Binding-site contacts:
Ligand atom O37 contacts residue THR145 of chain 1.A at 2.8 Å (h-bond).
Ligand atom N30 contacts residue GLN139 of chain 1.A at 2.8 Å (h-bond).
Ligand atom C19 contacts residue MET149 of chain 1.A at 3.5 Å (hydrophobic).
Ligand atom C28 contacts residue GLN139 of chain 1.A at 3.6 Å.
Ligand atom O33 contacts residue GLN66 of chain 1.B at 3.8 Å.
Ligand atom C26 contacts residue GLN66 of chain 1.B at 3.5 Å.
Ligand atom O36 contacts residue GLN66 of chain 1.B at 3.0 Å (h-bond).
Ligand atom C2 contacts residue GLU141 of chain 1.A at 3.5 Å.
Ligand atom C8 contacts residue THR145 of chain 1.A at 3.5 Å.
Ligand atom C17 contacts residue GLU67 of chain 1.B at 3.4 Å.
Ligand atom C7 contacts residue GLN139 of chain 1.A at 3.6 Å.
Ligand atom C15 contacts residue GLN139 of chain 1.A at 3.7 Å.
Ligand atom C4 contacts residue GLU141 of chain 1.A at 3.8 Å.
Ligand atom C20 contacts residue ALA99 of chain 1.B at 3.6 Å (hydrophobic).
Ligand atom C11 contacts residue GLN66 of chain 1.B at 3.4 Å.
Ligand atom C3 contacts residue ALA140 of chain 1.A at 3.7 Å (hydrophobic).
Ligand atom C16 contacts residue THR145 of chain 1.A at 3.6 Å.
Ligand atom C6 contacts residue GLN66 of chain 1.B at 3.3 Å.
Ligand atom O38 contacts residue GLN66 of chain 1.B at 3.4 Å.
Ligand atom O38 contacts residue TYR70 of chain 1.B at 3.3 Å.
Ligand atom C29 contacts residue LYS144 of chain 1.A at 3.6 Å.
Ligand atom C18 contacts residue MET149 of chain 1.A at 3.6 Å (hydrophobic).
Ligand atom O35 contacts residue HIS142 of chain 1.A at 2.9 Å (h-bond).
Ligand atom C21 contacts residue LYS144 of chain 1.A at 3.8 Å.
Ligand atom O36 contacts residue GLU67 of chain 1.B at 3.3 Å.
Ligand atom O32 contacts residue GLU141 of chain 1.A at 2.9 Å (salt-bridge).
Ligand atom C27 contacts residue GLU67 of chain 1.B at 3.3 Å.
Ligand atom C1 contacts residue ALA140 of chain 1.A at 3.5 Å (hydrophobic).
Ligand atom C21 contacts residue THR145 of chain 1.A at 3.1 Å.
Ligand atom C1 contacts residue ASP138 of chain 1.A at 3.6 Å.
Ligand atom C12 contacts residue THR145 of chain 1.A at 3.1 Å.
Ligand atom C17 contacts residue GLN66 of chain 1.B at 3.5 Å.
Ligand atom O35 contacts residue THR145 of chain 1.A at 2.7 Å (h-bond).
Ligand atom C16 contacts residue GLU141 of chain 1.A at 3.4 Å.
Ligand atom C3 contacts residue GLN139 of chain 1.A at 3.2 Å.
Ligand atom O35 contacts residue ALA140 of chain 1.A at 3.5 Å.
Ligand atom O37 contacts residue HIS142 of chain 1.A at 3.2 Å.
Ligand atom C1 contacts residue GLN139 of chain 1.A at 3.6 Å.
Ligand atom O35 contacts residue GLU141 of chain 1.A at 3.3 Å (salt-bridge).
Ligand atom C27 contacts residue TYR70 of chain 1.B at 3.8 Å (hydrophobic).

This small molecule binds to this protein.
Small molecule (SMILES): CN(Cc1ccccc1C(=O)NCC1CCC1)Cc1ccc2c(c1C(=O)O)OC[C@H](CCC(=O)O)O2

Sequence of chain 1.A:
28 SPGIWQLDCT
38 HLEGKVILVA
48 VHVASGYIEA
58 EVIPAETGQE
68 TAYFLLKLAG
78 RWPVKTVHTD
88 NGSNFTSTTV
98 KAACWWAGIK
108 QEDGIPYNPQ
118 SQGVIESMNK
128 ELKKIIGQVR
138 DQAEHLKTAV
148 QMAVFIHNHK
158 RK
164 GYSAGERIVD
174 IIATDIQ

Sequence of chain 1.B:
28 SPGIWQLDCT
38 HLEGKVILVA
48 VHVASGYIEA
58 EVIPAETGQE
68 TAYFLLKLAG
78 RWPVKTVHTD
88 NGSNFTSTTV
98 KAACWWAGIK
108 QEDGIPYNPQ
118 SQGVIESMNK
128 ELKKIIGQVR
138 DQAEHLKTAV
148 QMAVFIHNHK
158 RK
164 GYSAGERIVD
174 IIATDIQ